The small molecule below binds the protein below.
Small molecule (SMILES): CC(=O)N1CCC[C@H]1C(=O)N[C@@H](C)C(=O)N[C@@H](CC(=O)O)[C@@H](O)[C@H](C)CO

Sequence of chain 1.V:
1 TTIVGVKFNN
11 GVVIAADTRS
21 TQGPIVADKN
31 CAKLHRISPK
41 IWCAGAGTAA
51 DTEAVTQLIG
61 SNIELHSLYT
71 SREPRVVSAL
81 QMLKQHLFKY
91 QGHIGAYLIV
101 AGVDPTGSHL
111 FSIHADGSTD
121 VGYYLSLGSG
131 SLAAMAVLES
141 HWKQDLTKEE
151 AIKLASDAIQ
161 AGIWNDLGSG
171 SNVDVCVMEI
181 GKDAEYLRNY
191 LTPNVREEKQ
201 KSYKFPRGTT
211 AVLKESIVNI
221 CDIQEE

Sequence of chain 1.BA:
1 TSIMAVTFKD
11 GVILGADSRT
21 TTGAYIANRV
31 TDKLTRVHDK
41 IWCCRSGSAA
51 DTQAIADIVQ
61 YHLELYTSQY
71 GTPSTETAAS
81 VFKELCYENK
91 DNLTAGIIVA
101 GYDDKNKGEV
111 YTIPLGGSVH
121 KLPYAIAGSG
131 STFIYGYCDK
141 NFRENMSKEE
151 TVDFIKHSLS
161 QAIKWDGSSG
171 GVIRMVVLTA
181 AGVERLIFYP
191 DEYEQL

Binding-site contacts:
Ligand atom CH3 contacts residue ASP116 of chain 1.V at 3.8 Å.
Ligand atom CB contacts residue LYS33 of chain 1.BA at 3.8 Å.
Ligand atom CA contacts residue THR1 of chain 1.BA at 2.4 Å.
Ligand atom CA contacts residue THR22 of chain 1.BA at 3.8 Å.
Ligand atom CB contacts residue THR1 of chain 1.BA at 2.5 Å.
Ligand atom O contacts residue THR20 of chain 1.BA at 3.4 Å.
Ligand atom CD contacts residue HIS114 of chain 1.V at 3.5 Å.
Ligand atom C contacts residue THR1 of chain 1.BA at 1.4 Å.
Ligand atom C2 contacts residue THR1 of chain 1.BA at 1.5 Å.
Ligand atom CG contacts residue THR22 of chain 1.BA at 3.7 Å.
Ligand atom O contacts residue GLY47 of chain 1.BA at 3.1 Å (h-bond).
Ligand atom N contacts residue THR21 of chain 1.BA at 2.9 Å (h-bond).
Ligand atom OD2 contacts residue ARG45 of chain 1.BA at 3.6 Å.
Ligand atom OD1 contacts residue LYS33 of chain 1.BA at 3.6 Å.
Ligand atom C1 contacts residue SER129 of chain 1.BA at 3.6 Å.
Ligand atom N contacts residue THR22 of chain 1.BA at 3.9 Å.
Ligand atom C3 contacts residue THR1 of chain 1.BA at 2.5 Å.
Ligand atom O contacts residue THR21 of chain 1.BA at 3.0 Å (h-bond).
Ligand atom CD contacts residue THR22 of chain 1.BA at 3.9 Å.
Ligand atom CG contacts residue SER118 of chain 1.V at 3.8 Å.
Ligand atom CA contacts residue THR21 of chain 1.BA at 3.2 Å.
Ligand atom O contacts residue THR1 of chain 1.BA at 2.3 Å (h-bond).
Ligand atom CG contacts residue HIS114 of chain 1.V at 3.6 Å.
Ligand atom C contacts residue GLY47 of chain 1.BA at 3.6 Å.
Ligand atom O contacts residue THR1 of chain 1.BA at 3.4 Å (h-bond).
Ligand atom CA contacts residue GLY47 of chain 1.BA at 3.4 Å.
Ligand atom CB contacts residue THR20 of chain 1.BA at 3.8 Å.
Ligand atom OD2 contacts residue ALA49 of chain 1.BA at 3.7 Å.
Ligand atom CB contacts residue GLY47 of chain 1.BA at 3.9 Å.
Ligand atom O contacts residue SER46 of chain 1.BA at 3.9 Å.
Ligand atom C3 contacts residue SER168 of chain 1.BA at 3.2 Å.
Ligand atom OD1 contacts residue ARG19 of chain 1.BA at 3.8 Å.
Ligand atom C1 contacts residue THR1 of chain 1.BA at 2.5 Å.
Ligand atom C contacts residue THR21 of chain 1.BA at 3.6 Å.
Ligand atom OD1 contacts residue THR20 of chain 1.BA at 2.9 Å (h-bond).
Ligand atom O contacts residue ALA49 of chain 1.BA at 3.1 Å (h-bond).
Ligand atom C1 contacts residue SER168 of chain 1.BA at 3.9 Å.
Ligand atom C3 contacts residue ARG19 of chain 1.BA at 3.5 Å.
Ligand atom N contacts residue GLY47 of chain 1.BA at 3.0 Å (h-bond).
Ligand atom N contacts residue THR1 of chain 1.BA at 3.6 Å.